Binding-site contacts:
Ligand atom C2 contacts residue PHE103 of chain 1.A at 3.9 Å (hydrophobic).
Ligand atom C3 contacts residue ASP99 of chain 1.A at 3.2 Å.
Ligand atom C3 contacts residue CYS159 of chain 1.A at 4.0 Å (hydrophobic).
Ligand atom C3 contacts residue VAL154 of chain 1.A at 4.3 Å (hydrophobic).
Ligand atom SN1 contacts residue ASP99 of chain 1.A at 2.6 Å.
Ligand atom C2 contacts residue ASP99 of chain 1.A at 3.0 Å.
Ligand atom C3 contacts residue GLY75 of chain 1.A at 3.8 Å.
Ligand atom C2 contacts residue PHE199 of chain 1.A at 4.3 Å (hydrophobic).
Ligand atom C3 contacts residue TRP95 of chain 1.A at 4.0 Å (hydrophobic).
Ligand atom C2 contacts residue ILE102 of chain 1.A at 4.2 Å (hydrophobic).
Ligand atom C1 contacts residue LEU98 of chain 1.A at 4.4 Å (hydrophobic).
Ligand atom C1 contacts residue CYS96 of chain 1.A at 3.7 Å (hydrophobic).
Ligand atom C1 contacts residue PHE158 of chain 1.A at 3.6 Å (hydrophobic).
Ligand atom C1 contacts residue CYS159 of chain 1.A at 4.5 Å (hydrophobic).
Ligand atom C1 contacts residue ASP99 of chain 1.A at 3.2 Å.

This small molecule binds to this protein.
Small molecule (SMILES): C[Sn](C)(C)Cl

Sequence of chain 1.A:
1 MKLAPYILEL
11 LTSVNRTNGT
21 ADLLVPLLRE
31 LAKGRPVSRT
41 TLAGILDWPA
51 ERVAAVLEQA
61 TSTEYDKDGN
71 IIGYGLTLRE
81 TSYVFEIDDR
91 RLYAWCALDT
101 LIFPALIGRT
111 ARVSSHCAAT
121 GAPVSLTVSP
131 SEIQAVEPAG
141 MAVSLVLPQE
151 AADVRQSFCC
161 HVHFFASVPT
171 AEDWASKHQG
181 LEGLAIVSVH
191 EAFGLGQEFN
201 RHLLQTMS